Binding-site contacts:
Ligand atom N3 contacts residue PRO203 of chain 3.A at 4.2 Å.
Ligand atom C4 contacts residue ASP201 of chain 3.A at 3.7 Å.
Ligand atom C2 contacts residue GLY422 of chain 3.A at 3.3 Å.
Ligand atom N3 contacts residue ASP201 of chain 3.A at 4.1 Å.
Ligand atom N4 contacts residue ASP201 of chain 3.A at 2.5 Å.
Ligand atom N1 contacts residue GLY422 of chain 3.A at 3.0 Å (h-bond).
Ligand atom C5 contacts residue VAL202 of chain 3.A at 3.6 Å (hydrophobic).
Ligand atom C8 contacts residue HIS413 of chain 3.A at 3.8 Å.
Ligand atom C2 contacts residue VAL202 of chain 3.A at 4.2 Å (hydrophobic).
Ligand atom C5 contacts residue ASP201 of chain 3.A at 4.1 Å.
Ligand atom C5 contacts residue PRO203 of chain 3.A at 4.0 Å (hydrophobic).
Ligand atom C2' contacts residue HIS413 of chain 3.A at 3.8 Å.
Ligand atom C5 contacts residue ARG91 of chain 3.A at 4.1 Å.
Ligand atom C6 contacts residue PRO203 of chain 3.A at 4.0 Å (hydrophobic).
Ligand atom N6 contacts residue SER415 of chain 3.A at 3.6 Å.
Ligand atom C6 contacts residue VAL202 of chain 3.A at 4.2 Å (hydrophobic).
Ligand atom N7 contacts residue SER415 of chain 3.A at 4.0 Å.
Ligand atom C5 contacts residue PRO203 of chain 3.A at 3.9 Å (hydrophobic).
Ligand atom C4 contacts residue PRO203 of chain 3.A at 4.2 Å (hydrophobic).
Ligand atom C6 contacts residue PRO203 of chain 3.A at 4.0 Å (hydrophobic).
Ligand atom C2' contacts residue PRO414 of chain 3.A at 3.8 Å (hydrophobic).
Ligand atom N1 contacts residue PRO203 of chain 3.A at 3.8 Å.
Ligand atom N3 contacts residue PRO414 of chain 3.A at 4.2 Å.
Ligand atom C2 contacts residue PRO203 of chain 3.A at 3.9 Å (hydrophobic).
Ligand atom C2' contacts residue PRO203 of chain 3.A at 3.3 Å (hydrophobic).
Ligand atom N1 contacts residue PRO203 of chain 3.A at 4.2 Å.
Ligand atom N1 contacts residue VAL202 of chain 3.A at 3.6 Å.
Ligand atom C4 contacts residue PRO203 of chain 3.A at 4.1 Å (hydrophobic).
Ligand atom N4 contacts residue VAL202 of chain 3.A at 2.9 Å (h-bond).
Ligand atom N6 contacts residue PHE421 of chain 3.A at 3.9 Å.
Ligand atom N6 contacts residue GLY420 of chain 3.A at 3.7 Å.
Ligand atom C1' contacts residue PRO203 of chain 3.A at 4.1 Å (hydrophobic).
Ligand atom N7 contacts residue PRO203 of chain 3.A at 4.2 Å.
Ligand atom N7 contacts residue HIS413 of chain 3.A at 4.1 Å.
Ligand atom N7 contacts residue ASN392 of chain 3.A at 4.2 Å.
Ligand atom C6 contacts residue SER415 of chain 3.A at 4.1 Å.
Ligand atom C6 contacts residue GLY422 of chain 3.A at 3.8 Å.
Ligand atom N6 contacts residue GLY422 of chain 3.A at 3.4 Å (h-bond).
Ligand atom C4 contacts residue VAL202 of chain 3.A at 3.7 Å (hydrophobic).
Ligand atom C5 contacts residue SER415 of chain 3.A at 4.1 Å.

Sequence of chain 3.A:
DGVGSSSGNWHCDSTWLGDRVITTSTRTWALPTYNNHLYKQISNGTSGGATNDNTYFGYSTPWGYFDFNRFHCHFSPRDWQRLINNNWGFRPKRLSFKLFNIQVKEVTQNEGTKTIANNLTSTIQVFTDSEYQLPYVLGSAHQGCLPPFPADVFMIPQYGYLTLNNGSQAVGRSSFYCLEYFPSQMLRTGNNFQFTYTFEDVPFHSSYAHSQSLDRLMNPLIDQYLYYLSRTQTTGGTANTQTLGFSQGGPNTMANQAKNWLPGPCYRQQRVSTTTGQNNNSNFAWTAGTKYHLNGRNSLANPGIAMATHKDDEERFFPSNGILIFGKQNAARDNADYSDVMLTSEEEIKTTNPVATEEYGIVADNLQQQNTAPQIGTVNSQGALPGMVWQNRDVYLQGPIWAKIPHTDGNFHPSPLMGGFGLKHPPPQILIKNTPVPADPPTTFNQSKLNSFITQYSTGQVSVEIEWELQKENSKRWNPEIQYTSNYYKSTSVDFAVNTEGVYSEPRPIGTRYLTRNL

A protein and the small-molecule ligand that binds it are described below.
Small molecule (SMILES): Nc1ccn([C@H]2C[C@H](O[P](=O)(O)OC[C@H]3O[C@@H](n4cnc5c(N)ncnc54)C[C@@H]3O)[C@@H](COP(=O)(O)O)O2)c(=O)n1